Sequence of chain 1.A:
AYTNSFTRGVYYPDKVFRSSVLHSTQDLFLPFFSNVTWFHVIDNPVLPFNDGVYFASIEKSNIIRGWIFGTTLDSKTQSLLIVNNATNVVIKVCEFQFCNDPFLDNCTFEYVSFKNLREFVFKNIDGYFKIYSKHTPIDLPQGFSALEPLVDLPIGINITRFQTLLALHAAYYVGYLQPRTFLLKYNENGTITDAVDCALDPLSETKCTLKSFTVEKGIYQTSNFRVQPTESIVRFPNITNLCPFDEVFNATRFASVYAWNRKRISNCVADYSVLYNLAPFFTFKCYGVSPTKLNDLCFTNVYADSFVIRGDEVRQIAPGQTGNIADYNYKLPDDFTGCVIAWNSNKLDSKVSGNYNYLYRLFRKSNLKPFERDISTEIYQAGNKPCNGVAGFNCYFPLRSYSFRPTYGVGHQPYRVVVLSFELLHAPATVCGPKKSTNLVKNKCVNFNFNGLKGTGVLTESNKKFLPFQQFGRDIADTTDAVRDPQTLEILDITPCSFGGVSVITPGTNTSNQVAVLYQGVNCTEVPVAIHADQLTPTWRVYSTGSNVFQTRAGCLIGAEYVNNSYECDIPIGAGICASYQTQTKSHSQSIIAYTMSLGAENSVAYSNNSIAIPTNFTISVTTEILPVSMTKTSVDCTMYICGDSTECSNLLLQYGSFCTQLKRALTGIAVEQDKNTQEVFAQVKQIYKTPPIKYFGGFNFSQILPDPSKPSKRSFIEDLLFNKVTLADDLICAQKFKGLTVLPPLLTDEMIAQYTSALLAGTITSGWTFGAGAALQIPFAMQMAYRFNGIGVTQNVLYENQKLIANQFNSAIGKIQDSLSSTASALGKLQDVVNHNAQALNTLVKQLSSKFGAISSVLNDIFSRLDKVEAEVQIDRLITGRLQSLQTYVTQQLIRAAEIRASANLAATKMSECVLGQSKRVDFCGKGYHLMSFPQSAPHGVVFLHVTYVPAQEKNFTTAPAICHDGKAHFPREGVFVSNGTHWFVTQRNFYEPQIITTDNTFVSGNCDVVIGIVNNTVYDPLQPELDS

This protein binds this small molecule.
Small molecule (SMILES): CC(=O)N[C@@H]1[C@@H](O)[C@H](O)[C@@H](CO)O[C@H]1O

Binding-site contacts:
Ligand atom C1 contacts residue THR233 of chain 1.A at 3.8 Å.
Ligand atom C5 contacts residue ASN231 of chain 1.A at 3.7 Å.
Ligand atom O5 contacts residue THR233 of chain 1.A at 4.1 Å.
Ligand atom N2 contacts residue ASN231 of chain 1.A at 2.9 Å (h-bond).
Ligand atom C4 contacts residue ASN231 of chain 1.A at 4.2 Å.
Ligand atom C2 contacts residue ASN231 of chain 1.A at 2.5 Å.
Ligand atom C1 contacts residue ASN231 of chain 1.A at 1.4 Å.
Ligand atom C3 contacts residue THR233 of chain 1.A at 4.3 Å.
Ligand atom C7 contacts residue ASN231 of chain 1.A at 3.3 Å.
Ligand atom C3 contacts residue ASN231 of chain 1.A at 3.8 Å.
Ligand atom C5 contacts residue THR106 of chain 1.A at 4.1 Å.
Ligand atom O6 contacts residue THR106 of chain 1.A at 4.3 Å.
Ligand atom C5 contacts residue THR233 of chain 1.A at 3.9 Å.
Ligand atom O5 contacts residue ASN231 of chain 1.A at 2.4 Å (h-bond).
Ligand atom O5 contacts residue THR106 of chain 1.A at 3.4 Å.
Ligand atom C1 contacts residue THR106 of chain 1.A at 3.9 Å.
Ligand atom C8 contacts residue ASN231 of chain 1.A at 4.0 Å.
Ligand atom C6 contacts residue THR106 of chain 1.A at 3.8 Å.
Ligand atom O7 contacts residue ASN231 of chain 1.A at 3.3 Å (h-bond).